This small molecule binds to this protein.
Small molecule (SMILES): CC(=O)N[C@@H]1[C@@H](O)[C@H](O)[C@@H](CO)O[C@H]1O

Binding-site contacts:
Ligand atom C7 contacts residue GLU123 of chain 2.B at 3.9 Å.
Ligand atom N2 contacts residue TYR127 of chain 2.B at 4.4 Å.
Ligand atom O7 contacts residue TYR127 of chain 2.B at 3.7 Å.
Ligand atom C2 contacts residue ASN126 of chain 2.B at 2.5 Å.
Ligand atom C3 contacts residue ASN126 of chain 2.B at 3.8 Å.
Ligand atom O7 contacts residue GLU123 of chain 2.B at 3.1 Å (salt-bridge).
Ligand atom C7 contacts residue ASN126 of chain 2.B at 3.3 Å.
Ligand atom O6 contacts residue ASN126 of chain 2.B at 4.1 Å.
Ligand atom C8 contacts residue ASN126 of chain 2.B at 4.2 Å.
Ligand atom O7 contacts residue ASN126 of chain 2.B at 3.6 Å (h-bond).
Ligand atom C4 contacts residue ASN126 of chain 2.B at 4.2 Å.
Ligand atom N2 contacts residue ASN126 of chain 2.B at 3.0 Å (h-bond).
Ligand atom C1 contacts residue ASN126 of chain 2.B at 1.4 Å.
Ligand atom C8 contacts residue GLU123 of chain 2.B at 4.0 Å.
Ligand atom O5 contacts residue ASN126 of chain 2.B at 2.3 Å (h-bond).
Ligand atom C5 contacts residue ASN126 of chain 2.B at 3.6 Å.

Sequence of chain 2.B:
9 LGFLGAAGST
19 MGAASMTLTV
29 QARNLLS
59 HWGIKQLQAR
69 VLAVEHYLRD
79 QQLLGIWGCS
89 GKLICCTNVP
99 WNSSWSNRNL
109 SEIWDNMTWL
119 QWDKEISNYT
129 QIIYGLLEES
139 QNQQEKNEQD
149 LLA